Sequence of chain 1.A:
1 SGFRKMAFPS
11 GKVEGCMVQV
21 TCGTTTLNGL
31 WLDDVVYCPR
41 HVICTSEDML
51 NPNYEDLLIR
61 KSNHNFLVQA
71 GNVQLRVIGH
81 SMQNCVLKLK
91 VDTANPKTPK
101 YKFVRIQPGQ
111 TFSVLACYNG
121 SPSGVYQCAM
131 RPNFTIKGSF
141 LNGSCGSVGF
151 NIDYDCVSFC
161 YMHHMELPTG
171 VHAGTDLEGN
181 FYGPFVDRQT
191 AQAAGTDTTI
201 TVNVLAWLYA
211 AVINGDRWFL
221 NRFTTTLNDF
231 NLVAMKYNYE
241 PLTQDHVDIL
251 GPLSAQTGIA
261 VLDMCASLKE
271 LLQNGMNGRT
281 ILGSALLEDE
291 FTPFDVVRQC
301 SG

The protein below binds the small molecule below.
Small molecule (SMILES): C[C@H]1c2nncn2CCN1C(=O)C[C@@]1(C(=O)Nc2cncc3ccccc23)CCOc2ccc(Cl)cc21

Binding-site contacts:
Ligand atom C3 contacts residue CYS44 of chain 1.B at 3.3 Å (hydrophobic).
Ligand atom C5 contacts residue THR25 of chain 1.B at 3.9 Å.
Ligand atom O1 contacts residue GLN189 of chain 1.B at 2.9 Å (h-bond).
Ligand atom C15 contacts residue MET165 of chain 1.B at 3.5 Å (hydrophobic).
Ligand atom C13 contacts residue MET165 of chain 1.B at 3.8 Å (hydrophobic).
Ligand atom CL contacts residue ASP187 of chain 1.B at 3.4 Å.
Ligand atom C12 contacts residue GLN189 of chain 1.B at 3.8 Å.
Ligand atom C contacts residue THR25 of chain 1.B at 3.6 Å.
Ligand atom N5 contacts residue SER144 of chain 1.B at 3.5 Å (h-bond).
Ligand atom O2 contacts residue GLU166 of chain 1.B at 3.0 Å (salt-bridge).
Ligand atom C14 contacts residue MET165 of chain 1.B at 3.5 Å (hydrophobic).
Ligand atom O2 contacts residue MET165 of chain 1.B at 3.3 Å.
Ligand atom C13 contacts residue ARG188 of chain 1.B at 3.4 Å.
Ligand atom C19 contacts residue CYS145 of chain 1.B at 3.8 Å (hydrophobic).
Ligand atom C20 contacts residue SER144 of chain 1.B at 3.9 Å.
Ligand atom C22 contacts residue GLU166 of chain 1.B at 3.4 Å.
Ligand atom C21 contacts residue LEU141 of chain 1.B at 3.8 Å (hydrophobic).
Ligand atom N5 contacts residue GLU166 of chain 1.B at 3.9 Å.
Ligand atom N2 contacts residue THR25 of chain 1.B at 3.8 Å.
Ligand atom C22 contacts residue LEU141 of chain 1.B at 3.7 Å (hydrophobic).
Ligand atom C10 contacts residue GLN189 of chain 1.B at 3.4 Å.
Ligand atom CL contacts residue HIS164 of chain 1.B at 3.8 Å.
Ligand atom C20 contacts residue GLU166 of chain 1.B at 3.6 Å.
Ligand atom CL contacts residue MET165 of chain 1.B at 3.8 Å.
Ligand atom C12 contacts residue ARG188 of chain 1.B at 3.5 Å.
Ligand atom N5 contacts residue HIS163 of chain 1.B at 2.8 Å (h-bond).
Ligand atom C contacts residue HIS41 of chain 1.B at 3.5 Å.
Ligand atom N1 contacts residue THR25 of chain 1.B at 3.5 Å (h-bond).
Ligand atom C22 contacts residue ASN142 of chain 1.B at 3.8 Å.
Ligand atom C20 contacts residue PHE140 of chain 1.B at 3.5 Å (hydrophobic).
Ligand atom C19 contacts residue GLU166 of chain 1.B at 3.7 Å.
Ligand atom C21 contacts residue GLU166 of chain 1.B at 3.7 Å.
Ligand atom C4 contacts residue THR25 of chain 1.B at 3.2 Å.
Ligand atom C19 contacts residue HIS163 of chain 1.B at 3.3 Å.
Ligand atom C22 contacts residue PHE140 of chain 1.B at 3.6 Å (hydrophobic).
Ligand atom C2 contacts residue HIS41 of chain 1.B at 3.6 Å.
Ligand atom C20 contacts residue LEU141 of chain 1.B at 3.6 Å (hydrophobic).
Ligand atom C15 contacts residue HIS164 of chain 1.B at 3.5 Å.
Ligand atom CL contacts residue HIS41 of chain 1.B at 3.2 Å.
Ligand atom N5 contacts residue PHE140 of chain 1.B at 3.9 Å.

Sequence of chain 1.B:
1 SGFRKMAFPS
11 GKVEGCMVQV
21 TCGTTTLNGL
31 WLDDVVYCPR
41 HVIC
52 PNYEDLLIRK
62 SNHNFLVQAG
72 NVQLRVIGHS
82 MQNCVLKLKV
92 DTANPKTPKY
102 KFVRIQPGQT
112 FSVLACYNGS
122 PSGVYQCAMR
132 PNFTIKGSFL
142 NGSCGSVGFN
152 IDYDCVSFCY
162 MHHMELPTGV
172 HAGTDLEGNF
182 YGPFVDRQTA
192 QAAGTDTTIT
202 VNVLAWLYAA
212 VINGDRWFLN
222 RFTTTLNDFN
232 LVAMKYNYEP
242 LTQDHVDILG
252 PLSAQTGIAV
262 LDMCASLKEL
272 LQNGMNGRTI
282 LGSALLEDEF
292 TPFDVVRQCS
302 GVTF